Sequence of chain 1.A:
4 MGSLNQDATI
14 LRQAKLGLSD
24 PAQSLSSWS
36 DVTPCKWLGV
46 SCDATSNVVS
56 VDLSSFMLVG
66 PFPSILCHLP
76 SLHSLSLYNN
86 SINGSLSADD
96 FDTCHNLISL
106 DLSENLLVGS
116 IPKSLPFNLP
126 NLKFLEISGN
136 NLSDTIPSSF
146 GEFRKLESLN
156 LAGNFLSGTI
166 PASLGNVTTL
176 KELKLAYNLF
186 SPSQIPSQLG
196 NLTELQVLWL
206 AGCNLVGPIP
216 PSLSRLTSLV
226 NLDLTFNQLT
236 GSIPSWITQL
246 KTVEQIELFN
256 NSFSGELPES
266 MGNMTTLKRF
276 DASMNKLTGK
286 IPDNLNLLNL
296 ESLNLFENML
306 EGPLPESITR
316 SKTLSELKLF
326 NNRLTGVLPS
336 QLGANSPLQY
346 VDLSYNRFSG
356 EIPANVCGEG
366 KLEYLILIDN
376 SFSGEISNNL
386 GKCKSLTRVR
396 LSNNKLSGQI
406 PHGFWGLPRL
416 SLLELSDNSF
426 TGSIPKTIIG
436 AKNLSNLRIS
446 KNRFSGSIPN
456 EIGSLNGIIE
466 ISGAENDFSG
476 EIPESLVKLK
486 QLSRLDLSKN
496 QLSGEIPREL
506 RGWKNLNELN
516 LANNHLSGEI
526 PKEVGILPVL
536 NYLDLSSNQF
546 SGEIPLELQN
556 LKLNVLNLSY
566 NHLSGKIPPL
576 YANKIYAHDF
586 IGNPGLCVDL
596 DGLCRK

Binding-site contacts:
Ligand atom O7 contacts residue ASN255 of chain 1.A at 3.5 Å (h-bond).
Ligand atom O6 contacts residue PHE160 of chain 1.A at 4.2 Å.
Ligand atom C8 contacts residue ASN209 of chain 1.A at 3.3 Å.
Ligand atom C2 contacts residue PHE231 of chain 1.A at 4.0 Å (hydrophobic).
Ligand atom C7 contacts residue MET279 of chain 1.A at 3.8 Å (hydrophobic).
Ligand atom C6 contacts residue NAG1 of chain 1.D at 4.5 Å.
Ligand atom O7 contacts residue MET279 of chain 1.A at 4.0 Å.
Ligand atom C8 contacts residue ARG10 of chain 1.B at 3.5 Å.
Ligand atom C6 contacts residue NAG2 of chain 1.D at 4.4 Å.
Ligand atom C6 contacts residue PHE231 of chain 1.A at 3.8 Å (hydrophobic).
Ligand atom O4 contacts residue NAG1 of chain 1.D at 4.0 Å.
Ligand atom C6 contacts residue ASN232 of chain 1.A at 4.4 Å.
Ligand atom C4 contacts residue PHE231 of chain 1.A at 4.5 Å (hydrophobic).
Ligand atom O4 contacts residue NAG2 of chain 1.D at 3.4 Å (h-bond).
Ligand atom C7 contacts residue ARG10 of chain 1.B at 4.2 Å.
Ligand atom O6 contacts residue PHE231 of chain 1.A at 3.5 Å.
Ligand atom N2 contacts residue ASN255 of chain 1.A at 3.1 Å (h-bond).
Ligand atom C1 contacts residue PHE231 of chain 1.A at 3.8 Å (hydrophobic).
Ligand atom C7 contacts residue ASN255 of chain 1.A at 3.5 Å.
Ligand atom O5 contacts residue PHE231 of chain 1.A at 3.4 Å.
Ligand atom C5 contacts residue ASN255 of chain 1.A at 3.6 Å.
Ligand atom O6 contacts residue GLN233 of chain 1.A at 4.1 Å.
Ligand atom O7 contacts residue ARG10 of chain 1.B at 4.1 Å.
Ligand atom C4 contacts residue NAG2 of chain 1.D at 4.2 Å.
Ligand atom C4 contacts residue ASN255 of chain 1.A at 4.2 Å.
Ligand atom O7 contacts residue PHE231 of chain 1.A at 3.8 Å.
Ligand atom O6 contacts residue ASN232 of chain 1.A at 3.4 Å (h-bond).
Ligand atom C2 contacts residue ASN255 of chain 1.A at 2.5 Å.
Ligand atom O6 contacts residue NAG1 of chain 1.D at 4.0 Å.
Ligand atom C1 contacts residue ASN255 of chain 1.A at 1.4 Å.
Ligand atom C3 contacts residue ASN255 of chain 1.A at 3.9 Å.
Ligand atom N2 contacts residue MET279 of chain 1.A at 4.4 Å.
Ligand atom C5 contacts residue PHE231 of chain 1.A at 4.4 Å (hydrophobic).
Ligand atom O5 contacts residue ASN255 of chain 1.A at 2.2 Å (h-bond).
Ligand atom C8 contacts residue MET279 of chain 1.A at 3.6 Å (hydrophobic).

A protein and the small-molecule ligand that binds it are described below.
Small molecule (SMILES): CC(=O)N[C@H]1[C@H](O[C@H]2[C@H](O)[C@@H](NC(C)=O)CO[C@@H]2CO)O[C@H](CO)[C@@H](O[C@@H]2O[C@H](CO)[C@@H](O)[C@H](O[C@H]3O[C@H](CO)[C@@H](O)[C@H](O)[C@@H]3O)[C@@H]2O)[C@@H]1O

Sequence of chain 1.B:
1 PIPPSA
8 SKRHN